Binding-site contacts:
Ligand atom N2 contacts residue THR102 of chain 27.A at 4.2 Å.
Ligand atom C31 contacts residue GLN104 of chain 27.A at 3.6 Å.
Ligand atom C5A contacts residue TYR147 of chain 27.A at 4.1 Å (hydrophobic).
Ligand atom C4B contacts residue ILE220 of chain 27.A at 4.0 Å (hydrophobic).
Ligand atom N2 contacts residue ASN215 of chain 27.A at 3.7 Å.
Ligand atom C5A contacts residue MET146 of chain 27.A at 3.7 Å (hydrophobic).
Ligand atom N3A contacts residue LEU127 of chain 27.A at 4.1 Å.
Ligand atom CL2 contacts residue LEU187 of chain 27.A at 3.9 Å.
Ligand atom C5A contacts residue TYR145 of chain 27.A at 3.8 Å (hydrophobic).
Ligand atom C31 contacts residue MET195 of chain 27.A at 3.5 Å (hydrophobic).
Ligand atom C3B contacts residue ILE125 of chain 27.A at 3.5 Å (hydrophobic).
Ligand atom C6B contacts residue ILE184 of chain 27.A at 4.1 Å (hydrophobic).
Ligand atom C4A contacts residue TYR145 of chain 27.A at 3.3 Å (hydrophobic).
Ligand atom O1A contacts residue TYR147 of chain 27.A at 4.0 Å.
Ligand atom CL2 contacts residue TYR147 of chain 27.A at 3.4 Å.
Ligand atom C3B contacts residue ILE220 of chain 27.A at 4.2 Å (hydrophobic).
Ligand atom N3A contacts residue PHE182 of chain 27.A at 4.0 Å.
Ligand atom C4B contacts residue ILE125 of chain 27.A at 3.9 Å (hydrophobic).
Ligand atom O1 contacts residue MET217 of chain 27.A at 4.2 Å.
Ligand atom O1B contacts residue ILE125 of chain 27.A at 3.5 Å.
Ligand atom CL1 contacts residue ILE125 of chain 27.A at 3.5 Å.
Ligand atom C4C contacts residue MET217 of chain 27.A at 4.2 Å (hydrophobic).
Ligand atom C4A contacts residue LEU127 of chain 27.A at 4.0 Å (hydrophobic).
Ligand atom C2B contacts residue ILE125 of chain 27.A at 3.1 Å (hydrophobic).
Ligand atom C4A contacts residue ILE220 of chain 27.A at 4.1 Å (hydrophobic).
Ligand atom CL1 contacts residue ILE239 of chain 27.A at 3.8 Å.
Ligand atom C2C contacts residue MET217 of chain 27.A at 3.7 Å (hydrophobic).
Ligand atom CL2 contacts residue ILE184 of chain 27.A at 3.9 Å.
Ligand atom C6B contacts residue ILE125 of chain 27.A at 3.6 Å (hydrophobic).
Ligand atom C5B contacts residue TYR147 of chain 27.A at 3.9 Å (hydrophobic).
Ligand atom C1C contacts residue LEU103 of chain 27.A at 4.1 Å (hydrophobic).
Ligand atom C3 contacts residue LEU103 of chain 27.A at 4.1 Å (hydrophobic).
Ligand atom C5B contacts residue ILE125 of chain 27.A at 3.9 Å (hydrophobic).
Ligand atom C2A contacts residue PHE182 of chain 27.A at 4.2 Å (hydrophobic).
Ligand atom C1B contacts residue ILE125 of chain 27.A at 3.1 Å (hydrophobic).
Ligand atom C5 contacts residue LEU103 of chain 27.A at 3.8 Å (hydrophobic).
Ligand atom C4 contacts residue LEU103 of chain 27.A at 3.4 Å (hydrophobic).
Ligand atom C5A contacts residue ILE220 of chain 27.A at 3.9 Å (hydrophobic).
Ligand atom C2A contacts residue ILE220 of chain 27.A at 3.8 Å (hydrophobic).
Ligand atom O1A contacts residue ILE220 of chain 27.A at 3.6 Å.

This small molecule binds to this protein.
Small molecule (SMILES): Cc1cc(CCCCCOc2c(Cl)cc(C3=NCCO3)cc2Cl)on1

Sequence of chain 27.A:
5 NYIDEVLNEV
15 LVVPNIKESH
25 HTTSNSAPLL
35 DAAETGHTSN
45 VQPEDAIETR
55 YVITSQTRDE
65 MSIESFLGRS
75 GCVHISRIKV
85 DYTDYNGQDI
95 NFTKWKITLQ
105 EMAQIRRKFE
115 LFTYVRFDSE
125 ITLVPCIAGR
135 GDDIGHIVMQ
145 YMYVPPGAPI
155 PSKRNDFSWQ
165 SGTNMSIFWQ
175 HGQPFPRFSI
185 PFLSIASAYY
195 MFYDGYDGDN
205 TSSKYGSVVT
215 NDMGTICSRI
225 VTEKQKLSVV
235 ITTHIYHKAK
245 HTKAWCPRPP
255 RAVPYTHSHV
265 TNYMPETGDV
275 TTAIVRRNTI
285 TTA